Sequence of chain 1.B:
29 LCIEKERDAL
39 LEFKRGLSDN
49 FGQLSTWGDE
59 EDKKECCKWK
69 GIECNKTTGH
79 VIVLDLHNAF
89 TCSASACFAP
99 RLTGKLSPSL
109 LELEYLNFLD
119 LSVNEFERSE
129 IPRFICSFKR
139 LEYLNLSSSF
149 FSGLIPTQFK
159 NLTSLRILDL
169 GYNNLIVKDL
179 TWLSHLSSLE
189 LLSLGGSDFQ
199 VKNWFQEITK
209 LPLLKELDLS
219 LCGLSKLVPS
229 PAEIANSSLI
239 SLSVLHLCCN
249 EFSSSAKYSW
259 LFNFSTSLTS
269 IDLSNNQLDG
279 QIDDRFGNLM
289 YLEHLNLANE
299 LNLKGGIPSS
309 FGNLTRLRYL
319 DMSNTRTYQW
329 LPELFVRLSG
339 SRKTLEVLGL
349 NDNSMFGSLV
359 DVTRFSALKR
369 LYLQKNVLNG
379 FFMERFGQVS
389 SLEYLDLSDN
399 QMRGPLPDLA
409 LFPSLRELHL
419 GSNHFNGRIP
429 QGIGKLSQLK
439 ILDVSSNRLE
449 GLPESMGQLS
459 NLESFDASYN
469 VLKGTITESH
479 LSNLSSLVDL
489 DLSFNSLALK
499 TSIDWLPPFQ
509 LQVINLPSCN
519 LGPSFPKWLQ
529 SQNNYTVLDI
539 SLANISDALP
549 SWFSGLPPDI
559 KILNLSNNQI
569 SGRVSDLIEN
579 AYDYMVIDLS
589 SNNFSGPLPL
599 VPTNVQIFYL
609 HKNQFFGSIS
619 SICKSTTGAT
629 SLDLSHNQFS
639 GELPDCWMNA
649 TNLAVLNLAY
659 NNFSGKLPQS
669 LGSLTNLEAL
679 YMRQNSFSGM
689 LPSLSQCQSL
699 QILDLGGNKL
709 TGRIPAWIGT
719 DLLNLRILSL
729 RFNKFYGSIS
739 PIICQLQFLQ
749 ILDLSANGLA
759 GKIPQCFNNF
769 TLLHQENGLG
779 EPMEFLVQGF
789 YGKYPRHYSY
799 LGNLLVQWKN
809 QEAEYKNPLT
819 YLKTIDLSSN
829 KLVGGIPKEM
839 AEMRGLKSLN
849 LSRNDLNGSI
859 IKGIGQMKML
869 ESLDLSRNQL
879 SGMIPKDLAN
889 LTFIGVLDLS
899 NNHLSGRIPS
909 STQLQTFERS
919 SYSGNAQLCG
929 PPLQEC

Binding-site contacts:
Ligand atom O6 contacts residue ASN542 of chain 1.B at 4.0 Å.
Ligand atom C1 contacts residue ASN542 of chain 1.B at 1.4 Å.
Ligand atom N2 contacts residue ASN542 of chain 1.B at 2.9 Å (h-bond).
Ligand atom C3 contacts residue ASN542 of chain 1.B at 3.8 Å.
Ligand atom C2 contacts residue ASN542 of chain 1.B at 2.5 Å.
Ligand atom C7 contacts residue ASN518 of chain 1.B at 4.2 Å.
Ligand atom C4 contacts residue ASN542 of chain 1.B at 4.2 Å.
Ligand atom O7 contacts residue ASN542 of chain 1.B at 3.2 Å (h-bond).
Ligand atom N2 contacts residue ASN518 of chain 1.B at 4.5 Å.
Ligand atom C7 contacts residue ASN542 of chain 1.B at 3.2 Å.
Ligand atom O5 contacts residue ASN542 of chain 1.B at 2.4 Å (h-bond).
Ligand atom C8 contacts residue ASN518 of chain 1.B at 3.6 Å.
Ligand atom C8 contacts residue ASN542 of chain 1.B at 4.4 Å.
Ligand atom C5 contacts residue ASN542 of chain 1.B at 3.7 Å.

This small molecule binds to this protein.
Small molecule (SMILES): CC(=O)N[C@@H]1[C@@H](O)[C@H](O)[C@@H](CO)O[C@H]1O